Binding-site contacts:
Ligand atom OAG contacts residue GLU103 of chain 2.A at 3.8 Å.
Ligand atom N7 contacts residue ARG138 of chain 2.A at 3.5 Å (salt-bridge).
Ligand atom OAF contacts residue ASP107 of chain 2.A at 2.6 Å (salt-bridge).
Ligand atom C8 contacts residue ARG138 of chain 2.A at 3.1 Å.
Ligand atom OAC contacts residue THR111 of chain 2.A at 3.5 Å (h-bond).
Ligand atom OAB contacts residue SER73 of chain 2.A at 3.1 Å.
Ligand atom OAC contacts residue SER108 of chain 2.A at 3.3 Å (h-bond).
Ligand atom C6 contacts residue ILE105 of chain 2.A at 3.8 Å (hydrophobic).
Ligand atom OAC contacts residue GLY109 of chain 2.A at 3.4 Å (h-bond).
Ligand atom CAM contacts residue ASP107 of chain 2.A at 3.5 Å.
Ligand atom N1 contacts residue VAL157 of chain 2.A at 2.8 Å (h-bond).
Ligand atom O6 contacts residue GLU155 of chain 2.A at 3.5 Å (salt-bridge).
Ligand atom C8 contacts residue ASP107 of chain 2.A at 4.0 Å.
Ligand atom PAZ contacts residue ASP107 of chain 2.A at 3.7 Å.
Ligand atom C2 contacts residue ASP163 of chain 2.A at 3.3 Å.
Ligand atom C6 contacts residue VAL157 of chain 2.A at 3.5 Å (hydrophobic).
Ligand atom O6 contacts residue PHE156 of chain 2.A at 3.5 Å.
Ligand atom OAF contacts residue ILE106 of chain 2.A at 3.7 Å.
Ligand atom PAZ contacts residue GLY109 of chain 2.A at 3.4 Å.
Ligand atom C2 contacts residue PHE156 of chain 2.A at 3.6 Å (hydrophobic).
Ligand atom OAF contacts residue SER108 of chain 2.A at 2.6 Å (h-bond).
Ligand atom C6 contacts residue PHE156 of chain 2.A at 3.6 Å (hydrophobic).
Ligand atom OAD contacts residue ASP163 of chain 2.A at 3.9 Å.
Ligand atom PAZ contacts residue SER108 of chain 2.A at 3.8 Å.
Ligand atom PAY contacts residue SER73 of chain 2.A at 3.8 Å.
Ligand atom OAG contacts residue ILE105 of chain 2.A at 3.3 Å (h-bond).
Ligand atom O6 contacts residue LYS135 of chain 2.A at 3.4 Å (salt-bridge).
Ligand atom CAM contacts residue SER108 of chain 2.A at 4.0 Å.
Ligand atom OAC contacts residue ASN110 of chain 2.A at 3.3 Å (h-bond).
Ligand atom O6 contacts residue VAL157 of chain 2.A at 2.9 Å (h-bond).
Ligand atom N1 contacts residue PHE156 of chain 2.A at 3.3 Å.
Ligand atom OAG contacts residue ASP107 of chain 2.A at 4.0 Å.
Ligand atom N1 contacts residue ASP163 of chain 2.A at 4.1 Å.
Ligand atom N7 contacts residue LYS135 of chain 2.A at 3.4 Å (salt-bridge).
Ligand atom C5 contacts residue ILE105 of chain 2.A at 3.8 Å (hydrophobic).
Ligand atom C2 contacts residue VAL157 of chain 2.A at 3.8 Å (hydrophobic).
Ligand atom OAF contacts residue GLY109 of chain 2.A at 2.3 Å (h-bond).
Ligand atom OAE contacts residue SER73 of chain 2.A at 3.2 Å.
Ligand atom C2 contacts residue ILE162 of chain 2.A at 3.5 Å (hydrophobic).
Ligand atom N1 contacts residue ILE162 of chain 2.A at 3.5 Å.

Sequence of chain 2.A:
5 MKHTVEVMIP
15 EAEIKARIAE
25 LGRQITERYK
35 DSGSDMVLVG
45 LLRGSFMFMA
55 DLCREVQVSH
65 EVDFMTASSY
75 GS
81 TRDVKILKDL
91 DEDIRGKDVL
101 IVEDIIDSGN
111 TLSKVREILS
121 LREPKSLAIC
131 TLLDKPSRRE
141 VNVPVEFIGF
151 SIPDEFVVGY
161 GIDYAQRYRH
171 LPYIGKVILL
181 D

This small molecule binds to this protein.
Small molecule (SMILES): O=c1[nH]cnc2c1ncn2CC(COCP(=O)(O)O)COCP(=O)(O)O